Sequence of chain 1.A:
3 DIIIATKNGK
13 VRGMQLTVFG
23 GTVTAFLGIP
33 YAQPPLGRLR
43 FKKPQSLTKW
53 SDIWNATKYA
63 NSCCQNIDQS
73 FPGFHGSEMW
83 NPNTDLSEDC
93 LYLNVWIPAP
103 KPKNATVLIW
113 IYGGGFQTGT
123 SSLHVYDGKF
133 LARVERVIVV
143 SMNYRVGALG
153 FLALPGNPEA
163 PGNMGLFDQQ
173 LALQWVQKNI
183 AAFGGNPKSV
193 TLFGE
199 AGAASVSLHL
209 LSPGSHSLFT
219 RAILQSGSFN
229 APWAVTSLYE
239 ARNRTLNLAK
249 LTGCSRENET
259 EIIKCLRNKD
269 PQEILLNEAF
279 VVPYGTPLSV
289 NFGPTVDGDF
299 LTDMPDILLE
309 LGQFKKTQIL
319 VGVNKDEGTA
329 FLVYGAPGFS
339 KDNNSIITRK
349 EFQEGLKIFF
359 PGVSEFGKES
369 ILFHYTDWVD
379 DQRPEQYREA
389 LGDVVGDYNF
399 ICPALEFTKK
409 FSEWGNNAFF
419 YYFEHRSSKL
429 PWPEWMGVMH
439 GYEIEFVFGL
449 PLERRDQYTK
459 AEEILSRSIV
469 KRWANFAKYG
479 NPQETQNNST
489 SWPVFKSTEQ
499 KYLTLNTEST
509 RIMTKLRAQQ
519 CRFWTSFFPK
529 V

A protein and the small-molecule ligand that binds it are described below.
Small molecule (SMILES): C[n+]1ccccc1/C=N/OCc1c(F)c(F)c(F)c(F)c1F

Binding-site contacts:
Ligand atom FAE contacts residue ASP70 of chain 1.A at 3.1 Å.
Ligand atom CAI contacts residue GLU197 of chain 1.A at 3.4 Å.
Ligand atom FAB contacts residue PHE329 of chain 1.A at 3.6 Å.
Ligand atom CAG contacts residue TRP82 of chain 1.A at 3.4 Å (hydrophobic).
Ligand atom CAH contacts residue GLY439 of chain 1.A at 3.7 Å.
Ligand atom FAC contacts residue TYR332 of chain 1.A at 3.7 Å.
Ligand atom CAH contacts residue HIS438 of chain 1.A at 3.5 Å.
Ligand atom CAR contacts residue TYR332 of chain 1.A at 3.3 Å (hydrophobic).
Ligand atom CAU contacts residue TYR332 of chain 1.A at 3.2 Å (hydrophobic).
Ligand atom CAA contacts residue GLY115 of chain 1.A at 3.8 Å.
Ligand atom FAB contacts residue PRO285 of chain 1.A at 3.5 Å.
Ligand atom CAG contacts residue K1 of chain 1.F at 3.8 Å.
Ligand atom FAC contacts residue ASP70 of chain 1.A at 3.6 Å.
Ligand atom CAK contacts residue TRP82 of chain 1.A at 3.8 Å (hydrophobic).
Ligand atom CAT contacts residue TYR332 of chain 1.A at 3.4 Å (hydrophobic).
Ligand atom CAP contacts residue TYR332 of chain 1.A at 3.5 Å (hydrophobic).
Ligand atom CAH contacts residue TRP82 of chain 1.A at 3.7 Å (hydrophobic).
Ligand atom CAS contacts residue TYR332 of chain 1.A at 3.4 Å (hydrophobic).
Ligand atom FAF contacts residue TYR332 of chain 1.A at 3.9 Å.
Ligand atom FAF contacts residue ALA328 of chain 1.A at 3.9 Å.
Ligand atom FAB contacts residue TYR332 of chain 1.A at 3.5 Å.
Ligand atom CAK contacts residue GLU197 of chain 1.A at 3.4 Å.
Ligand atom CAI contacts residue HIS438 of chain 1.A at 3.7 Å.
Ligand atom NAV contacts residue TRP82 of chain 1.A at 3.7 Å.
Ligand atom CAA contacts residue GLY116 of chain 1.A at 3.5 Å.
Ligand atom FAD contacts residue ALA328 of chain 1.A at 3.4 Å.
Ligand atom NAM contacts residue TRP82 of chain 1.A at 3.3 Å.
Ligand atom CAL contacts residue TYR332 of chain 1.A at 3.3 Å (hydrophobic).
Ligand atom OAN contacts residue TRP82 of chain 1.A at 3.6 Å.
Ligand atom NAV contacts residue K1 of chain 1.F at 4.1 Å.
Ligand atom CAI contacts residue TRP82 of chain 1.A at 3.8 Å (hydrophobic).
Ligand atom CAJ contacts residue TRP82 of chain 1.A at 3.5 Å (hydrophobic).
Ligand atom FAD contacts residue TYR332 of chain 1.A at 3.6 Å.
Ligand atom CAO contacts residue TRP82 of chain 1.A at 3.5 Å (hydrophobic).
Ligand atom CAO contacts residue K1 of chain 1.F at 3.9 Å.
Ligand atom FAD contacts residue PHE329 of chain 1.A at 3.3 Å.
Ligand atom CAK contacts residue SBG198 of chain 1.A at 4.0 Å.
Ligand atom CAI contacts residue GLY439 of chain 1.A at 3.6 Å.
Ligand atom CAQ contacts residue TYR332 of chain 1.A at 3.4 Å (hydrophobic).
Ligand atom FAE contacts residue TYR332 of chain 1.A at 3.8 Å.